The small molecule below binds the protein below.
Small molecule (SMILES): CC(=O)N[C@@H]1[C@@H](O)[C@H](O)[C@@H](CO)O[C@H]1O

Sequence of chain 1.G:
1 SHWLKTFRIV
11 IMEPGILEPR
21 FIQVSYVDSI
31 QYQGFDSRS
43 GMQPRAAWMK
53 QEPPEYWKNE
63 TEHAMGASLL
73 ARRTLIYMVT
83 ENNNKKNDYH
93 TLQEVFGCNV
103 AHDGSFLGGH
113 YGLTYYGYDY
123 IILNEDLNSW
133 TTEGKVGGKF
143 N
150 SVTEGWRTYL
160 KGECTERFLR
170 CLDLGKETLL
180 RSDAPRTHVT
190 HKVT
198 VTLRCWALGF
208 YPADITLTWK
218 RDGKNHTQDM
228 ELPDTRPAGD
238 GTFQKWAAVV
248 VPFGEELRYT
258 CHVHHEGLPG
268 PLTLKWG

Binding-site contacts:
Ligand atom C5 contacts residue ASN222 of chain 1.G at 3.7 Å.
Ligand atom C7 contacts residue ASN222 of chain 1.G at 4.3 Å.
Ligand atom C1 contacts residue ASN222 of chain 1.G at 1.5 Å.
Ligand atom N2 contacts residue ASN222 of chain 1.G at 3.0 Å (h-bond).
Ligand atom C4 contacts residue ASN222 of chain 1.G at 4.2 Å.
Ligand atom O5 contacts residue ASN222 of chain 1.G at 2.4 Å (h-bond).
Ligand atom C2 contacts residue ASN222 of chain 1.G at 2.5 Å.
Ligand atom C3 contacts residue ASN222 of chain 1.G at 3.8 Å.